Sequence of chain 4.A:
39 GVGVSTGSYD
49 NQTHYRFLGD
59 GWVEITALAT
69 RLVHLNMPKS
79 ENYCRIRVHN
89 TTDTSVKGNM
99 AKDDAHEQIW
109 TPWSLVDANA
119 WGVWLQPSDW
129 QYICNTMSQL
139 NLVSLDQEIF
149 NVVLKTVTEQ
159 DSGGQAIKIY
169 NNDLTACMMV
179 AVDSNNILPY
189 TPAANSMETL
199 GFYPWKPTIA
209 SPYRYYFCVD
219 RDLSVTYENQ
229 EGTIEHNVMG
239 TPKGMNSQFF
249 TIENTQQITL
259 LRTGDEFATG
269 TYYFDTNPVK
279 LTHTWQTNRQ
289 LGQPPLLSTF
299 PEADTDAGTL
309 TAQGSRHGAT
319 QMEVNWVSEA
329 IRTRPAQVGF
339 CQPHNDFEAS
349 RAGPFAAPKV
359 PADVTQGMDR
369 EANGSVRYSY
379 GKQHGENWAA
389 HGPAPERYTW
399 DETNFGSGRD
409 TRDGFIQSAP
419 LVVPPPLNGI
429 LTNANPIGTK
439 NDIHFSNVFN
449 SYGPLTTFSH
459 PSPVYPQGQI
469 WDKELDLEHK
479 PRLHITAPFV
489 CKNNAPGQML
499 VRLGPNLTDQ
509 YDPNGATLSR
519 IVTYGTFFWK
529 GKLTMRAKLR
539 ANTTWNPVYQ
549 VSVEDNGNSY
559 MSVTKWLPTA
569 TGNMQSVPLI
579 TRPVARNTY

Binding-site contacts:
Ligand atom P contacts residue PHE272 of chain 4.A at 4.3 Å.
Ligand atom OP2 contacts residue ASP273 of chain 4.A at 2.4 Å.
Ligand atom P contacts residue TYR271 of chain 4.A at 4.5 Å.
Ligand atom O5' contacts residue ASP273 of chain 4.A at 4.1 Å.
Ligand atom C5' contacts residue ASN491 of chain 4.A at 4.0 Å.
Ligand atom C5' contacts residue ASP273 of chain 4.A at 3.8 Å.
Ligand atom OP2 contacts residue ASN491 of chain 4.A at 1.7 Å (h-bond).
Ligand atom P contacts residue ASP273 of chain 4.A at 2.8 Å.
Ligand atom OP1 contacts residue PHE272 of chain 4.A at 3.4 Å.
Ligand atom O5' contacts residue ASN491 of chain 4.A at 3.5 Å (h-bond).
Ligand atom OP1 contacts residue ASP273 of chain 4.A at 3.3 Å.
Ligand atom OP1 contacts residue TYR271 of chain 4.A at 3.1 Å (h-bond).
Ligand atom OP1 contacts residue ASN491 of chain 4.A at 3.6 Å.
Ligand atom P contacts residue ASN491 of chain 4.A at 3.0 Å.

A small-molecule ligand and the protein it binds are described below.
Small molecule (SMILES): Nc1ncnc2c1ncn2[C@H]1C[C@H](O)[C@@H](COP(=O)(O)O)O1